Binding-site contacts:
Ligand atom ND contacts residue TYR129 of chain 2.A at 3.5 Å (h-bond).
Ligand atom C4A contacts residue ARG86 of chain 2.A at 3.4 Å.
Ligand atom ND contacts residue ASP87 of chain 2.A at 3.1 Å (salt-bridge).
Ligand atom CAB contacts residue HIS76 of chain 3.B at 3.6 Å.
Ligand atom O1D contacts residue ARG57 of chain 3.B at 3.0 Å (salt-bridge).
Ligand atom ND contacts residue LEU124 of chain 2.A at 3.5 Å.
Ligand atom OB contacts residue HIS75 of chain 3.B at 3.0 Å (h-bond).
Ligand atom CMB contacts residue HIS76 of chain 3.B at 3.6 Å.
Ligand atom C4A contacts residue ASP87 of chain 2.A at 3.6 Å.
Ligand atom CHD contacts residue TYR129 of chain 2.A at 3.2 Å (hydrophobic).
Ligand atom CMA contacts residue GLN79 of chain 3.B at 3.3 Å.
Ligand atom OB contacts residue PHE74 of chain 3.B at 3.4 Å.
Ligand atom NA contacts residue ARG86 of chain 2.A at 3.4 Å (salt-bridge).
Ligand atom O2D contacts residue LEU122 of chain 2.A at 3.6 Å (h-bond).
Ligand atom CGD contacts residue ARG57 of chain 3.B at 3.5 Å.
Ligand atom CHB contacts residue ASP87 of chain 2.A at 3.2 Å.
Ligand atom C2B contacts residue HIS76 of chain 3.B at 3.6 Å.
Ligand atom C4B contacts residue PHE74 of chain 3.B at 3.6 Å (hydrophobic).
Ligand atom CGA contacts residue LYS83 of chain 2.A at 3.6 Å.
Ligand atom CBC contacts residue CYS84 of chain 2.A at 2.7 Å (hydrophobic).
Ligand atom NB contacts residue GLN79 of chain 3.B at 3.5 Å (h-bond).
Ligand atom OC contacts residue TRP128 of chain 2.A at 3.5 Å.
Ligand atom O2A contacts residue LYS83 of chain 2.A at 3.5 Å.
Ligand atom C2A contacts residue PHE118 of chain 2.A at 3.5 Å (hydrophobic).
Ligand atom CAB contacts residue TYR110 of chain 2.A at 3.5 Å (hydrophobic).
Ligand atom OB contacts residue GLN79 of chain 3.B at 3.2 Å (h-bond).
Ligand atom CBB contacts residue PHE74 of chain 3.B at 3.6 Å (hydrophobic).
Ligand atom NA contacts residue ASP87 of chain 2.A at 2.9 Å (salt-bridge).
Ligand atom C3C contacts residue CYS84 of chain 2.A at 2.6 Å (hydrophobic).
Ligand atom CHD contacts residue ASP87 of chain 2.A at 3.6 Å.
Ligand atom C2C contacts residue CYS84 of chain 2.A at 3.4 Å (hydrophobic).
Ligand atom C1D contacts residue ASP87 of chain 2.A at 3.7 Å.
Ligand atom O2A contacts residue ARG86 of chain 2.A at 2.8 Å (salt-bridge).
Ligand atom CBC contacts residue TYR129 of chain 2.A at 3.7 Å (hydrophobic).
Ligand atom O1A contacts residue LYS83 of chain 2.A at 2.9 Å (salt-bridge).
Ligand atom C3B contacts residue HIS76 of chain 3.B at 3.6 Å.
Ligand atom O1A contacts residue VAL60 of chain 3.B at 3.6 Å.
Ligand atom OC contacts residue ALA75 of chain 2.A at 3.6 Å.
Ligand atom O2D contacts residue ARG57 of chain 3.B at 3.1 Å (salt-bridge).
Ligand atom CAC contacts residue CYS84 of chain 2.A at 1.7 Å (hydrophobic).

This small molecule binds to this protein.
Small molecule (SMILES): C=CC1=C(C)/C(=C/c2[nH]c(/C=C3\N=C(/C=C4\NC(=O)C(C)=C4C=C)C(C)=C3CCC(=O)O)c(CCC(=O)O)c2C)NC1=O

Sequence of chain 3.B:
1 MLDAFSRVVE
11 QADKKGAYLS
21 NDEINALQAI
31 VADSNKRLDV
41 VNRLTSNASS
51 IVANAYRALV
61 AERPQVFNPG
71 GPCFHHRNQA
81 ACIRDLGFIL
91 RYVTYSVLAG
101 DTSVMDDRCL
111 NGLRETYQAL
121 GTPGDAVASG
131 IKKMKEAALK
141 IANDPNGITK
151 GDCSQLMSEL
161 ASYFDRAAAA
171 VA

Sequence of chain 2.A:
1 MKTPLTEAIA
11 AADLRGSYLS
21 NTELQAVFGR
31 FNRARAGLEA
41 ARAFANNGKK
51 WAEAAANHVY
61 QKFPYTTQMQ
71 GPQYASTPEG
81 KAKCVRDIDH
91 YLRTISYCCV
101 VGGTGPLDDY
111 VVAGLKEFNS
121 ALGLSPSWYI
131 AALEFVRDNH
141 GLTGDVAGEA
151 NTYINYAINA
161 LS